Binding-site contacts:
Ligand atom O5 contacts residue ASN709 of chain 1.A at 2.4 Å (h-bond).
Ligand atom O5 contacts residue ASP796 of chain 1.C at 3.7 Å.
Ligand atom C8 contacts residue ASN709 of chain 1.A at 3.8 Å.
Ligand atom C5 contacts residue ASN709 of chain 1.A at 3.7 Å.
Ligand atom C1 contacts residue ASN709 of chain 1.A at 1.4 Å.
Ligand atom C7 contacts residue ASN709 of chain 1.A at 3.5 Å.
Ligand atom C3 contacts residue ASN709 of chain 1.A at 3.8 Å.
Ligand atom C8 contacts residue GLY1131 of chain 1.A at 3.9 Å.
Ligand atom O6 contacts residue ASP796 of chain 1.C at 3.6 Å.
Ligand atom C4 contacts residue ASN709 of chain 1.A at 4.3 Å.
Ligand atom O7 contacts residue ASN709 of chain 1.A at 4.3 Å.
Ligand atom N2 contacts residue ASN709 of chain 1.A at 2.9 Å (h-bond).
Ligand atom C1 contacts residue ASP796 of chain 1.C at 4.4 Å.
Ligand atom C2 contacts residue ASN709 of chain 1.A at 2.5 Å.

Sequence of chain 1.C:
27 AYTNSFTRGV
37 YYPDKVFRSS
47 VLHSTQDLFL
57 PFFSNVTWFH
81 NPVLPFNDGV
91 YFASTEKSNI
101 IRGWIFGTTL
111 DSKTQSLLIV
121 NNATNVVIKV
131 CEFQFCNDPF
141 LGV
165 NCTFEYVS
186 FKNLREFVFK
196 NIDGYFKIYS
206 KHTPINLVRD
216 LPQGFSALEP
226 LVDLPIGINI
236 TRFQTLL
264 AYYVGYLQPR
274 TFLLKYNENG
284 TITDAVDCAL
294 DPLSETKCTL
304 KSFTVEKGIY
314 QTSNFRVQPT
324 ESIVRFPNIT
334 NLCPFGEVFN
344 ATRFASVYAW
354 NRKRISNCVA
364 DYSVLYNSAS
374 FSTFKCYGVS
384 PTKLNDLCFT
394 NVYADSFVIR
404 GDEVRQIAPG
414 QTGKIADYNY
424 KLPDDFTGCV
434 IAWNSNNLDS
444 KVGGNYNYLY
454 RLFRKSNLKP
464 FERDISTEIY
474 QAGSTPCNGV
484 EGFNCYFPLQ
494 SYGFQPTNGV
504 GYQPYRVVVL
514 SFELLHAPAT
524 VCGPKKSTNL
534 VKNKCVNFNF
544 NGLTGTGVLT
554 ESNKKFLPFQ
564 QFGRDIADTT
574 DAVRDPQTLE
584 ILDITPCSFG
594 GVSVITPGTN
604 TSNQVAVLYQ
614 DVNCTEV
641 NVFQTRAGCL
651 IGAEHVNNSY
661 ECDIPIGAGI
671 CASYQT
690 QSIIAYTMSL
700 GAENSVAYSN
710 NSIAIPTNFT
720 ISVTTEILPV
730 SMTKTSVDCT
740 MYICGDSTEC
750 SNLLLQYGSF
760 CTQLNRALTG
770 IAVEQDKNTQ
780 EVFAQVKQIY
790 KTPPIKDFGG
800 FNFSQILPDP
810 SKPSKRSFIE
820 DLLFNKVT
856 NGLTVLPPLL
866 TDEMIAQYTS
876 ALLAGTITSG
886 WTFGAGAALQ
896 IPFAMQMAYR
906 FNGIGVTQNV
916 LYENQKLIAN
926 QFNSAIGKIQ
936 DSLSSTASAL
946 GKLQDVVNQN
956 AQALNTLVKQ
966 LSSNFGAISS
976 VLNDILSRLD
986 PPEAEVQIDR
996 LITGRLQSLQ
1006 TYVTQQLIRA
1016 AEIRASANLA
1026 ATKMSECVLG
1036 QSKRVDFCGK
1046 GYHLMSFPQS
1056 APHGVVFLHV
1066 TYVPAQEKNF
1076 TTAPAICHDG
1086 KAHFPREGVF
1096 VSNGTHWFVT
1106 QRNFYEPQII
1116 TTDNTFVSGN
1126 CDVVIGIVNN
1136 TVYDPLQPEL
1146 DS

This protein binds this small molecule.
Small molecule (SMILES): CC(=O)N[C@@H]1[C@@H](O)[C@H](O)[C@@H](CO)O[C@H]1O

Sequence of chain 1.A:
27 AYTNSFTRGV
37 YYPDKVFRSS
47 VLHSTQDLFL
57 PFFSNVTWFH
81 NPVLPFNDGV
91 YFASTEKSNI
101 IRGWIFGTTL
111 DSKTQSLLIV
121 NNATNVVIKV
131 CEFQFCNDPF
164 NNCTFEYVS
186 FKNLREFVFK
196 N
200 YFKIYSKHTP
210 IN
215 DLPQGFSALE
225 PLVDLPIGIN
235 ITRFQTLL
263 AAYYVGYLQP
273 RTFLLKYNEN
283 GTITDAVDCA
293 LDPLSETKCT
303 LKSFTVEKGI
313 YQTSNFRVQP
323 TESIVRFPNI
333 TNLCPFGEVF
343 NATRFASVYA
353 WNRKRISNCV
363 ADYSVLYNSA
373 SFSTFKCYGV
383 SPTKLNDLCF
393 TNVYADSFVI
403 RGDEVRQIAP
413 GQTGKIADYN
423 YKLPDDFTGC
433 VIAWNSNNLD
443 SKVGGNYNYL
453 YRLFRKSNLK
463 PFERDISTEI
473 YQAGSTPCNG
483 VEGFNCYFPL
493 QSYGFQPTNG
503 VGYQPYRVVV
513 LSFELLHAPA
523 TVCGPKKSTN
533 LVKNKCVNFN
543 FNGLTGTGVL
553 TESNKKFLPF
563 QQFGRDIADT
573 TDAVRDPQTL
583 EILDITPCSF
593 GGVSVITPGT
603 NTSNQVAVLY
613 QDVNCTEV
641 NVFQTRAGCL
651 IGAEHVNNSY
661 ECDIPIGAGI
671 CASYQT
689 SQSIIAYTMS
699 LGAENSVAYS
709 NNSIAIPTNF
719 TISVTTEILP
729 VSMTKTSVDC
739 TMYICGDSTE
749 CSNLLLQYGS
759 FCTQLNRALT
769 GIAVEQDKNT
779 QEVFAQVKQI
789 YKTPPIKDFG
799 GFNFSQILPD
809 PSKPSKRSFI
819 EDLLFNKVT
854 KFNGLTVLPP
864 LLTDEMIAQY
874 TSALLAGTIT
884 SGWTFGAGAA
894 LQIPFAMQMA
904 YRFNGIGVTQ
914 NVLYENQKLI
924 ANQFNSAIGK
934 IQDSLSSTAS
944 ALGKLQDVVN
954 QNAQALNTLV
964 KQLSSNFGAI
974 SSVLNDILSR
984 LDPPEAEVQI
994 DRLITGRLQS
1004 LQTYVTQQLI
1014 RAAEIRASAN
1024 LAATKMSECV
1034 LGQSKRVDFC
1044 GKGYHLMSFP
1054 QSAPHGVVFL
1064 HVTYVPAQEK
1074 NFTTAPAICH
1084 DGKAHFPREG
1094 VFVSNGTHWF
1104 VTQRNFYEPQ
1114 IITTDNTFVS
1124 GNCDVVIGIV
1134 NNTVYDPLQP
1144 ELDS